Binding-site contacts:
Ligand atom O6 contacts residue PHE569 of chain 3.A at 4.4 Å.
Ligand atom O6 contacts residue ALA568 of chain 3.A at 3.6 Å.
Ligand atom C3 contacts residue ASP484 of chain 3.A at 3.5 Å.
Ligand atom C1 contacts residue ASP484 of chain 3.A at 3.5 Å.
Ligand atom C7 contacts residue HIS548 of chain 3.A at 4.2 Å.
Ligand atom C6 contacts residue ALA568 of chain 3.A at 3.6 Å (hydrophobic).
Ligand atom C1 contacts residue ASN550 of chain 3.A at 1.4 Å.
Ligand atom N2 contacts residue HIS548 of chain 3.A at 3.8 Å.
Ligand atom C1 contacts residue ARG576 of chain 3.A at 3.8 Å.
Ligand atom C4 contacts residue ASN550 of chain 3.A at 4.2 Å.
Ligand atom C5 contacts residue ASN550 of chain 3.A at 3.7 Å.
Ligand atom O5 contacts residue ASP484 of chain 3.A at 4.4 Å.
Ligand atom O5 contacts residue PHE569 of chain 3.A at 4.3 Å.
Ligand atom C6 contacts residue ARG576 of chain 3.A at 4.0 Å.
Ligand atom O5 contacts residue ASN550 of chain 3.A at 2.4 Å (h-bond).
Ligand atom N2 contacts residue ASN550 of chain 3.A at 2.7 Å (h-bond).
Ligand atom C8 contacts residue HIS548 of chain 3.A at 3.9 Å.
Ligand atom O5 contacts residue ARG576 of chain 3.A at 3.6 Å (salt-bridge).
Ligand atom O7 contacts residue ASN550 of chain 3.A at 3.3 Å (h-bond).
Ligand atom C5 contacts residue ARG576 of chain 3.A at 3.8 Å.
Ligand atom C7 contacts residue ASN550 of chain 3.A at 3.3 Å.
Ligand atom C8 contacts residue ASP484 of chain 3.A at 4.1 Å.
Ligand atom C2 contacts residue ASP484 of chain 3.A at 3.5 Å.
Ligand atom C2 contacts residue ASN550 of chain 3.A at 2.3 Å.
Ligand atom N2 contacts residue ASP484 of chain 3.A at 2.8 Å (salt-bridge).
Ligand atom C7 contacts residue ASP484 of chain 3.A at 3.9 Å.
Ligand atom O3 contacts residue ASP484 of chain 3.A at 4.1 Å.
Ligand atom C3 contacts residue ASN550 of chain 3.A at 3.7 Å.

A protein and the small-molecule ligand that binds it are described below.
Small molecule (SMILES): CC(=O)N[C@@H]1[C@@H](O)[C@H](O)[C@@H](CO)O[C@H]1O

Sequence of chain 3.A:
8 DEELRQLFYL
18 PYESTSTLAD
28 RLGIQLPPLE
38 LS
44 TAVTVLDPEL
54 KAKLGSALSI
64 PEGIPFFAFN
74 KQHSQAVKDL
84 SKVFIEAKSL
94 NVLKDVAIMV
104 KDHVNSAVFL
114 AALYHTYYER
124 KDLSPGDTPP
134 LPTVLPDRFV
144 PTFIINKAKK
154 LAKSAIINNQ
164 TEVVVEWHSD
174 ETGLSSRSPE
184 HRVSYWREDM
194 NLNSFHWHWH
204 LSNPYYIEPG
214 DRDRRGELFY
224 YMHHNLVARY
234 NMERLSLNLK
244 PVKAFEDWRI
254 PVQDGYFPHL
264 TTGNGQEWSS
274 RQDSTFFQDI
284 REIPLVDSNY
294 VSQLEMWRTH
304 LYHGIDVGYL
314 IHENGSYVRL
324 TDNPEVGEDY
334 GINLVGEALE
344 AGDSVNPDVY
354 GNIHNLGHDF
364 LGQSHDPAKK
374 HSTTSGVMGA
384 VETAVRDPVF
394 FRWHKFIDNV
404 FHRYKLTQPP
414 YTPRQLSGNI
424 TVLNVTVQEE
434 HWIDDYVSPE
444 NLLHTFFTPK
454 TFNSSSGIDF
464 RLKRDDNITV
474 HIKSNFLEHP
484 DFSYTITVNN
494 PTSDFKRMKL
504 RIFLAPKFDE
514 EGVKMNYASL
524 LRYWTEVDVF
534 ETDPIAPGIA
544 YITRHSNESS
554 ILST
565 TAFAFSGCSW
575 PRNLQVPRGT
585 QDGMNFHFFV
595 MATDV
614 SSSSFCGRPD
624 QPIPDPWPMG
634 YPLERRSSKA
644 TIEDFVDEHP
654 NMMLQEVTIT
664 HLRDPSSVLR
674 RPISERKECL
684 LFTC